A small-molecule ligand and the protein it binds are described below.
Small molecule (SMILES): CC(=O)N[C@H]1[C@H](O[C@H]2[C@H](O)[C@@H](NC(C)=O)CO[C@@H]2CO)O[C@H](CO)[C@@H](O[C@@H]2O[C@H](CO)[C@@H](O)[C@H](O[C@H]3O[C@H](CO)[C@@H](O)[C@H](O)[C@@H]3O)[C@@H]2O)[C@@H]1O

Sequence of chain 1.C:
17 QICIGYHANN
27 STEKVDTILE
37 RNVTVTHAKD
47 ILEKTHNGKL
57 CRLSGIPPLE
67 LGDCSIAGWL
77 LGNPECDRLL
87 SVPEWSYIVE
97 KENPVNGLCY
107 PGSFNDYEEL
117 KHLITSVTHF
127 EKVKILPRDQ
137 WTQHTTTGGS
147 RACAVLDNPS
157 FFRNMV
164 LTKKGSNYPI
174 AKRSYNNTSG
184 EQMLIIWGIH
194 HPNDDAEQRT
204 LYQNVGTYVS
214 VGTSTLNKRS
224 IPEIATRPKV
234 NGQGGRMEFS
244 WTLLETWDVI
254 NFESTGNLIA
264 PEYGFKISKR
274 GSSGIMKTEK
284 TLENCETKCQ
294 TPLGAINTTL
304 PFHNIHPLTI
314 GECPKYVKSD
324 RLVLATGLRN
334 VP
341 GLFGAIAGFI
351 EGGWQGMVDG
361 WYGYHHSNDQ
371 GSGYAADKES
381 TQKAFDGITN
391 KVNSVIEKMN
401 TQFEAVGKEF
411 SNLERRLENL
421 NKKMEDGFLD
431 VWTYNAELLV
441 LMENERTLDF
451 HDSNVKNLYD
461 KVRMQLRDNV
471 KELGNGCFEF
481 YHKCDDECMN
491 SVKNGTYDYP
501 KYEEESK

Binding-site contacts:
Ligand atom O7 contacts residue ASN494 of chain 1.C at 4.3 Å.
Ligand atom O5 contacts residue THR496 of chain 1.C at 4.1 Å.
Ligand atom C8 contacts residue ASN494 of chain 1.C at 2.9 Å.
Ligand atom C7 contacts residue ASN494 of chain 1.C at 3.4 Å.
Ligand atom O5 contacts residue ASN494 of chain 1.C at 2.6 Å (h-bond).
Ligand atom O5 contacts residue ASN490 of chain 1.C at 3.9 Å.
Ligand atom O5 contacts residue SER491 of chain 1.C at 4.0 Å.
Ligand atom O6 contacts residue GLU487 of chain 1.C at 2.5 Å (salt-bridge).
Ligand atom C7 contacts residue THR496 of chain 1.C at 4.4 Å.
Ligand atom C3 contacts residue ASN494 of chain 1.C at 4.2 Å.
Ligand atom O6 contacts residue ASN490 of chain 1.C at 3.2 Å (h-bond).
Ligand atom C1 contacts residue ASN494 of chain 1.C at 2.2 Å.
Ligand atom O7 contacts residue THR496 of chain 1.C at 4.2 Å.
Ligand atom N2 contacts residue THR496 of chain 1.C at 4.1 Å.
Ligand atom C6 contacts residue GLU487 of chain 1.C at 3.1 Å.
Ligand atom C5 contacts residue GLU487 of chain 1.C at 4.4 Å.
Ligand atom C1 contacts residue THR496 of chain 1.C at 3.2 Å.
Ligand atom C2 contacts residue ASN494 of chain 1.C at 2.8 Å.
Ligand atom C1 contacts residue SER491 of chain 1.C at 4.3 Å.
Ligand atom C1 contacts residue GLU487 of chain 1.C at 4.2 Å.
Ligand atom N2 contacts residue ASN494 of chain 1.C at 3.3 Å (h-bond).
Ligand atom C5 contacts residue ASN494 of chain 1.C at 4.0 Å.
Ligand atom C2 contacts residue THR496 of chain 1.C at 4.3 Å.
Ligand atom C6 contacts residue ASN490 of chain 1.C at 4.2 Å.
Ligand atom C4 contacts residue ASN494 of chain 1.C at 4.5 Å.